Binding-site contacts:
Ligand atom C18 contacts residue PHE649 of chain 1.A at 3.6 Å (hydrophobic).
Ligand atom C20 contacts residue HIS155 of chain 1.A at 3.5 Å.
Ligand atom C3 contacts residue NDP1 of chain 1.C at 3.7 Å.
Ligand atom O14 contacts residue VAL562 of chain 1.A at 3.1 Å.
Ligand atom O14 contacts residue THR623 of chain 1.A at 3.7 Å.
Ligand atom O1 contacts residue TYR574 of chain 1.A at 3.7 Å.
Ligand atom O27 contacts residue NDP1 of chain 1.C at 3.1 Å.
Ligand atom C21 contacts residue ARG566 of chain 1.A at 3.5 Å.
Ligand atom C13 contacts residue VAL562 of chain 1.A at 3.5 Å (hydrophobic).
Ligand atom C19 contacts residue ARG566 of chain 1.A at 3.5 Å.
Ligand atom C2 contacts residue TYR574 of chain 1.A at 3.6 Å (hydrophobic).
Ligand atom O24 contacts residue VAL620 of chain 1.A at 3.0 Å.
Ligand atom C26 contacts residue SER561 of chain 1.A at 3.4 Å.
Ligand atom C18 contacts residue PRO156 of chain 1.A at 3.6 Å (hydrophobic).
Ligand atom C3 contacts residue TYR574 of chain 1.A at 3.5 Å (hydrophobic).
Ligand atom C19 contacts residue PRO156 of chain 1.A at 3.4 Å (hydrophobic).
Ligand atom C20 contacts residue ARG566 of chain 1.A at 3.6 Å.
Ligand atom C26 contacts residue SER563 of chain 1.A at 3.4 Å.
Ligand atom C11 contacts residue VAL562 of chain 1.A at 3.6 Å (hydrophobic).
Ligand atom C16 contacts residue ARG566 of chain 1.A at 3.6 Å.
Ligand atom C22 contacts residue SER621 of chain 1.A at 3.7 Å.
Ligand atom C25 contacts residue VAL562 of chain 1.A at 3.6 Å (hydrophobic).
Ligand atom N4 contacts residue SER563 of chain 1.A at 3.7 Å.
Ligand atom C15 contacts residue PRO156 of chain 1.A at 3.5 Å (hydrophobic).
Ligand atom O27 contacts residue SER561 of chain 1.A at 2.9 Å (h-bond).
Ligand atom C21 contacts residue HIS155 of chain 1.A at 3.6 Å.
Ligand atom C29 contacts residue ILE608 of chain 1.A at 3.6 Å (hydrophobic).
Ligand atom C28 contacts residue TYR574 of chain 1.A at 3.3 Å (hydrophobic).
Ligand atom C15 contacts residue VAL562 of chain 1.A at 3.5 Å (hydrophobic).
Ligand atom O24 contacts residue ASN568 of chain 1.A at 3.6 Å (h-bond).
Ligand atom C11 contacts residue THR623 of chain 1.A at 3.6 Å.
Ligand atom O27 contacts residue TYR574 of chain 1.A at 2.6 Å (h-bond).
Ligand atom O1 contacts residue GLN571 of chain 1.A at 2.8 Å (h-bond).
Ligand atom C8 contacts residue VAL620 of chain 1.A at 3.3 Å (hydrophobic).
Ligand atom C23 contacts residue SER621 of chain 1.A at 3.5 Å.
Ligand atom C20 contacts residue PRO156 of chain 1.A at 3.5 Å (hydrophobic).
Ligand atom C16 contacts residue PRO156 of chain 1.A at 3.6 Å (hydrophobic).
Ligand atom C26 contacts residue VAL562 of chain 1.A at 3.7 Å (hydrophobic).
Ligand atom O1 contacts residue LEU515 of chain 1.A at 3.7 Å.
Ligand atom C6 contacts residue LEU609 of chain 1.A at 3.5 Å (hydrophobic).

The small molecule below binds the protein below.
Small molecule (SMILES): O=C(c1ccc(-c2nc3ccccc3o2)cc1)N1CCN(C(=O)C2(O)CC2)CC1

Sequence of chain 1.A:
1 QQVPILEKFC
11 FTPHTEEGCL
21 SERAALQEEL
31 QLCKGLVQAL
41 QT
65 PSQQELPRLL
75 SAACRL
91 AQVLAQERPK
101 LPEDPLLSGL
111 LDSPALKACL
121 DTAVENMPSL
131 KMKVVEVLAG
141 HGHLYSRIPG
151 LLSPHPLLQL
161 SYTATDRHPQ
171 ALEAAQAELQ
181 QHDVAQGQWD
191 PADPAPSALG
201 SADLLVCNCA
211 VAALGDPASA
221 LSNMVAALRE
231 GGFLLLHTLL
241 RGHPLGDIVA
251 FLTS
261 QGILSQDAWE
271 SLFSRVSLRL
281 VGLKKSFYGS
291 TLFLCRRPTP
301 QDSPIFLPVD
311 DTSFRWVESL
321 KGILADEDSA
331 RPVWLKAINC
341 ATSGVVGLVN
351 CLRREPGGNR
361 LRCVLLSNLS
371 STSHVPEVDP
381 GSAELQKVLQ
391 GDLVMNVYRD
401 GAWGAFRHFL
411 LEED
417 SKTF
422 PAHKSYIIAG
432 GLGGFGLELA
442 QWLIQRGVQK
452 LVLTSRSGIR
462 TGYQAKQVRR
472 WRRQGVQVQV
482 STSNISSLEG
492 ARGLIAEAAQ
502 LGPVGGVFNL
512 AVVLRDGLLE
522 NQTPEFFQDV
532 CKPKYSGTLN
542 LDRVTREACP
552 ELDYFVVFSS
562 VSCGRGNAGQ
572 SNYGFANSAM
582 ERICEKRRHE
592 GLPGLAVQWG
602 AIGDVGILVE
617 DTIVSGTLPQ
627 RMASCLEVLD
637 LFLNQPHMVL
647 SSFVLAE